Binding-site contacts:
Ligand atom C3 contacts residue ASN114 of chain 1.C at 3.9 Å.
Ligand atom N3 contacts residue MET111 of chain 1.C at 4.3 Å.
Ligand atom CL contacts residue MET108 of chain 1.C at 3.1 Å.
Ligand atom C7 contacts residue GLU109 of chain 1.C at 4.2 Å.
Ligand atom C7 contacts residue ILE86 of chain 1.C at 4.2 Å (hydrophobic).
Ligand atom C6 contacts residue VAL158 of chain 1.C at 4.3 Å (hydrophobic).
Ligand atom O2 contacts residue ILE32 of chain 1.C at 4.0 Å.
Ligand atom C3 contacts residue ALA113 of chain 1.C at 3.4 Å (hydrophobic).
Ligand atom CL contacts residue ALA53 of chain 1.C at 4.4 Å.
Ligand atom C5 contacts residue LEU110 of chain 1.C at 4.0 Å (hydrophobic).
Ligand atom C2 contacts residue ILE32 of chain 1.C at 4.2 Å (hydrophobic).
Ligand atom C5 contacts residue VAL158 of chain 1.C at 3.8 Å (hydrophobic).
Ligand atom C9 contacts residue LEU168 of chain 1.C at 4.2 Å (hydrophobic).
Ligand atom C3 contacts residue ASP112 of chain 1.C at 3.1 Å.
Ligand atom C11 contacts residue ILE32 of chain 1.C at 4.2 Å (hydrophobic).
Ligand atom C2 contacts residue ASN114 of chain 1.C at 3.8 Å.
Ligand atom C8 contacts residue MET108 of chain 1.C at 4.3 Å (hydrophobic).
Ligand atom C7 contacts residue MET108 of chain 1.C at 4.3 Å (hydrophobic).
Ligand atom C1 contacts residue ILE32 of chain 1.C at 4.0 Å (hydrophobic).
Ligand atom O1 contacts residue MET111 of chain 1.C at 3.1 Å (h-bond).
Ligand atom C8 contacts residue LEU168 of chain 1.C at 3.8 Å (hydrophobic).
Ligand atom C7 contacts residue ALA53 of chain 1.C at 3.7 Å (hydrophobic).
Ligand atom C7 contacts residue LEU168 of chain 1.C at 4.2 Å (hydrophobic).
Ligand atom C8 contacts residue ALA53 of chain 1.C at 3.9 Å (hydrophobic).
Ligand atom N3 contacts residue LEU110 of chain 1.C at 3.7 Å.
Ligand atom C12 contacts residue ILE32 of chain 1.C at 4.2 Å (hydrophobic).
Ligand atom CL contacts residue LEU168 of chain 1.C at 3.3 Å.
Ligand atom N1 contacts residue ASN114 of chain 1.C at 3.8 Å.
Ligand atom N3 contacts residue VAL158 of chain 1.C at 3.6 Å.
Ligand atom O1 contacts residue LEU110 of chain 1.C at 3.2 Å.
Ligand atom C9 contacts residue VAL40 of chain 1.C at 3.9 Å (hydrophobic).
Ligand atom C6 contacts residue ALA53 of chain 1.C at 4.1 Å (hydrophobic).
Ligand atom N2 contacts residue ASN114 of chain 1.C at 4.1 Å.
Ligand atom O1 contacts residue VAL158 of chain 1.C at 3.7 Å.
Ligand atom C6 contacts residue GLU109 of chain 1.C at 4.3 Å.
Ligand atom C4 contacts residue VAL158 of chain 1.C at 3.9 Å (hydrophobic).
Ligand atom C6 contacts residue MET111 of chain 1.C at 4.3 Å (hydrophobic).
Ligand atom C3 contacts residue MET111 of chain 1.C at 4.1 Å (hydrophobic).
Ligand atom C1 contacts residue ASN114 of chain 1.C at 3.4 Å.
Ligand atom C6 contacts residue LEU110 of chain 1.C at 4.0 Å (hydrophobic).

Sequence of chain 1.C:
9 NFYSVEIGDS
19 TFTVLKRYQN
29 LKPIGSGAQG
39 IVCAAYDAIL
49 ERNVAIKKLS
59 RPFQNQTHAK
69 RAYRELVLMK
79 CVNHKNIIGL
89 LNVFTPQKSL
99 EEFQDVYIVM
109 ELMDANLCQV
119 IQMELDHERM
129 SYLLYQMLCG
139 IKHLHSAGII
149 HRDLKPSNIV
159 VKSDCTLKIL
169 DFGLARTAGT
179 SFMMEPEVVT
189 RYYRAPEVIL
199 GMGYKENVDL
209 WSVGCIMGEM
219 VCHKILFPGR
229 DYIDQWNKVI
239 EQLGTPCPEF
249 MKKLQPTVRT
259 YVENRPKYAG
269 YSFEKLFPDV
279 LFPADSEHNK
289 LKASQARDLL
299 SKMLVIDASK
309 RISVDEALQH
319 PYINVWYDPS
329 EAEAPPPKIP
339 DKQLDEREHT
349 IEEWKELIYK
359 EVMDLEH

The small molecule below binds the protein below.
Small molecule (SMILES): Cc1nn(C)c2c1c(=O)c1cc(Cl)ccc1n2O